A protein and the small-molecule ligand that binds it are described below.
Small molecule (SMILES): CC(=O)N[C@@H]1[C@@H](O)[C@H](O[C@@H]2O[C@H](CO[C@]3(C(=O)O)C[C@H](O)[C@@H](NC(C)=O)[C@H]([C@H](O)[C@H](O)CO)O3)[C@H](O)[C@H](O)[C@H]2O)[C@@H](CO)O[C@H]1O

Sequence of chain 1.C:
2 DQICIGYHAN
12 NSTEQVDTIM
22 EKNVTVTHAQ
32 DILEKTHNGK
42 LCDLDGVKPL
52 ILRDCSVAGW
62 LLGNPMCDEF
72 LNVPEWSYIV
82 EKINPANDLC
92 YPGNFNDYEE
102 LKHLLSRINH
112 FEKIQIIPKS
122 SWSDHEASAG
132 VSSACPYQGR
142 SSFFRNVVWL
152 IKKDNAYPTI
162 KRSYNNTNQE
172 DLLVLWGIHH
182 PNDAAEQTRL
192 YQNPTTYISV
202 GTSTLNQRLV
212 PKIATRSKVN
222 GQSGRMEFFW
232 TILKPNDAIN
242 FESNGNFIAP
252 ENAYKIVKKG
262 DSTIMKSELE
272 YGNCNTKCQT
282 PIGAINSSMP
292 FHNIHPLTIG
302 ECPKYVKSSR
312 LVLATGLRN

Binding-site contacts:
Ligand atom O2 contacts residue SER134 of chain 1.C at 3.9 Å.
Ligand atom C4 contacts residue VAL132 of chain 1.C at 3.5 Å (hydrophobic).
Ligand atom C1 contacts residue GLN223 of chain 1.C at 3.7 Å.
Ligand atom O9 contacts residue TYR92 of chain 1.C at 2.8 Å (h-bond).
Ligand atom C5 contacts residue SER134 of chain 1.C at 3.7 Å.
Ligand atom C9 contacts residue TYR92 of chain 1.C at 3.4 Å (hydrophobic).
Ligand atom C9 contacts residue HIS180 of chain 1.C at 3.4 Å.
Ligand atom C11 contacts residue ALA130 of chain 1.C at 3.4 Å (hydrophobic).
Ligand atom C11 contacts residue ILE152 of chain 1.C at 3.7 Å (hydrophobic).
Ligand atom N5 contacts residue VAL132 of chain 1.C at 3.0 Å (h-bond).
Ligand atom C7 contacts residue TRP150 of chain 1.C at 3.8 Å (hydrophobic).
Ligand atom C1 contacts residue SER134 of chain 1.C at 3.6 Å.
Ligand atom C8 contacts residue TYR92 of chain 1.C at 3.9 Å (hydrophobic).
Ligand atom O7 contacts residue LEU191 of chain 1.C at 3.6 Å.
Ligand atom C4 contacts residue GLN223 of chain 1.C at 3.6 Å.
Ligand atom C5 contacts residue GLN223 of chain 1.C at 3.5 Å.
Ligand atom C9 contacts residue GLU187 of chain 1.C at 3.1 Å.
Ligand atom O8 contacts residue TRP150 of chain 1.C at 3.8 Å.
Ligand atom C6 contacts residue GLN223 of chain 1.C at 3.6 Å.
Ligand atom O9 contacts residue HIS180 of chain 1.C at 3.2 Å (h-bond).
Ligand atom O1B contacts residue SER133 of chain 1.C at 2.7 Å (h-bond).
Ligand atom C1 contacts residue SER133 of chain 1.C at 3.5 Å.
Ligand atom O10 contacts residue LEU191 of chain 1.C at 3.4 Å.
Ligand atom O9 contacts residue GLU187 of chain 1.C at 2.7 Å (salt-bridge).
Ligand atom C11 contacts residue TRP150 of chain 1.C at 3.7 Å (hydrophobic).
Ligand atom O9 contacts residue ASN183 of chain 1.C at 3.4 Å (h-bond).
Ligand atom C5 contacts residue VAL132 of chain 1.C at 3.7 Å (hydrophobic).
Ligand atom O1B contacts residue SER134 of chain 1.C at 3.9 Å.
Ligand atom O1A contacts residue SER133 of chain 1.C at 3.3 Å.
Ligand atom C3 contacts residue GLN223 of chain 1.C at 3.9 Å.
Ligand atom O9 contacts residue GLY225 of chain 1.C at 3.9 Å.
Ligand atom C4 contacts residue GLY222 of chain 1.C at 3.3 Å.
Ligand atom O3 contacts residue GLY222 of chain 1.C at 2.8 Å (h-bond).
Ligand atom O8 contacts residue TYR92 of chain 1.C at 3.1 Å (h-bond).
Ligand atom O1B contacts residue GLN223 of chain 1.C at 2.8 Å (h-bond).
Ligand atom O8 contacts residue GLN223 of chain 1.C at 3.0 Å (h-bond).
Ligand atom C1 contacts residue SER134 of chain 1.C at 3.6 Å.
Ligand atom O1A contacts residue SER134 of chain 1.C at 2.6 Å (h-bond).
Ligand atom C3 contacts residue GLY222 of chain 1.C at 3.1 Å.
Ligand atom O3 contacts residue LYS219 of chain 1.C at 3.4 Å (salt-bridge).